Binding-site contacts:
Ligand atom C7 contacts residue ASN87 of chain 1.B at 3.6 Å.
Ligand atom O7 contacts residue ASN87 of chain 1.B at 3.9 Å.
Ligand atom C3 contacts residue ASN87 of chain 1.B at 3.7 Å.
Ligand atom O7 contacts residue ASP85 of chain 1.B at 4.3 Å.
Ligand atom C4 contacts residue ASN87 of chain 1.B at 4.2 Å.
Ligand atom C4 contacts residue LEU151 of chain 1.B at 4.4 Å (hydrophobic).
Ligand atom C6 contacts residue LEU151 of chain 1.B at 3.8 Å (hydrophobic).
Ligand atom C1 contacts residue SER89 of chain 1.B at 4.5 Å.
Ligand atom O4 contacts residue LEU151 of chain 1.B at 3.7 Å.
Ligand atom O5 contacts residue ASN87 of chain 1.B at 2.3 Å (h-bond).
Ligand atom C5 contacts residue LEU151 of chain 1.B at 4.1 Å (hydrophobic).
Ligand atom O5 contacts residue SER79 of chain 1.B at 4.4 Å.
Ligand atom C5 contacts residue ASN87 of chain 1.B at 3.7 Å.
Ligand atom C1 contacts residue ASN87 of chain 1.B at 1.4 Å.
Ligand atom O5 contacts residue SER89 of chain 1.B at 4.1 Å.
Ligand atom C5 contacts residue SER89 of chain 1.B at 4.3 Å.
Ligand atom C2 contacts residue ASN87 of chain 1.B at 2.4 Å.
Ligand atom N2 contacts residue ASN87 of chain 1.B at 2.9 Å (h-bond).
Ligand atom O6 contacts residue LEU151 of chain 1.B at 3.4 Å.

Sequence of chain 1.B:
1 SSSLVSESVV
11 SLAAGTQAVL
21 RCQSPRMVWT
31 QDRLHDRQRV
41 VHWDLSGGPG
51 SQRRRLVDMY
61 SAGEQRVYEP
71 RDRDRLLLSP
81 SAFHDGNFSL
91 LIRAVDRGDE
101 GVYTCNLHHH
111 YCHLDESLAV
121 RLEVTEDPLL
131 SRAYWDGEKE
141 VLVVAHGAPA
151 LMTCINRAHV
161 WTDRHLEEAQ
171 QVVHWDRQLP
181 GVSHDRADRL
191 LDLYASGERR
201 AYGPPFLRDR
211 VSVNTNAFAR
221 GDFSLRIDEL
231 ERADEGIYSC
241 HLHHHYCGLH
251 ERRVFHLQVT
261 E

The small molecule below binds the protein below.
Small molecule (SMILES): CC(=O)N[C@@H]1[C@@H](O)[C@H](O)[C@@H](CO)O[C@H]1O